The protein below binds the small molecule below.
Small molecule (SMILES): C[C@]1(c2cccc(-c3cccc(Cl)c3)c2)N=C(N)CCO1

Binding-site contacts:
Ligand atom N3 contacts residue ASP33 of chain 1.A at 2.6 Å (salt-bridge).
Ligand atom O7 contacts residue TYR72 of chain 1.A at 3.9 Å.
Ligand atom C15 contacts residue GLY231 of chain 1.A at 3.8 Å.
Ligand atom C1 contacts residue ASP33 of chain 1.A at 3.4 Å.
Ligand atom CL contacts residue SER11 of chain 1.A at 3.8 Å.
Ligand atom C16 contacts residue ILE111 of chain 1.A at 3.6 Å (hydrophobic).
Ligand atom C5 contacts residue THR232 of chain 1.A at 3.8 Å.
Ligand atom C11 contacts residue ILE119 of chain 1.A at 3.8 Å (hydrophobic).
Ligand atom CL contacts residue GLY14 of chain 1.A at 3.7 Å.
Ligand atom C1 contacts residue TYR72 of chain 1.A at 3.5 Å (hydrophobic).
Ligand atom N8 contacts residue GLY231 of chain 1.A at 3.3 Å (h-bond).
Ligand atom C20 contacts residue GLY231 of chain 1.A at 3.0 Å.
Ligand atom C2 contacts residue ASP33 of chain 1.A at 3.6 Å.
Ligand atom N8 contacts residue ASP33 of chain 1.A at 2.7 Å (salt-bridge).
Ligand atom C12 contacts residue TRP116 of chain 1.A at 3.9 Å (hydrophobic).
Ligand atom C5 contacts residue ASP229 of chain 1.A at 3.9 Å.
Ligand atom C17 contacts residue GLN13 of chain 1.A at 3.8 Å.
Ligand atom C17 contacts residue ILE111 of chain 1.A at 3.8 Å (hydrophobic).
Ligand atom N3 contacts residue GLY231 of chain 1.A at 3.7 Å.
Ligand atom N8 contacts residue ASP229 of chain 1.A at 2.8 Å (salt-bridge).
Ligand atom CL contacts residue SER230 of chain 1.A at 3.5 Å.
Ligand atom C10 contacts residue PHE109 of chain 1.A at 3.8 Å (hydrophobic).
Ligand atom C19 contacts residue GLY231 of chain 1.A at 3.6 Å.
Ligand atom C20 contacts residue LEU31 of chain 1.A at 3.9 Å (hydrophobic).
Ligand atom CL contacts residue THR232 of chain 1.A at 3.8 Å.
Ligand atom C18 contacts residue GLN13 of chain 1.A at 3.5 Å.
Ligand atom C1 contacts residue ILE119 of chain 1.A at 3.9 Å (hydrophobic).
Ligand atom C10 contacts residue ILE119 of chain 1.A at 3.6 Å (hydrophobic).
Ligand atom C5 contacts residue GLY231 of chain 1.A at 3.6 Å.
Ligand atom C18 contacts residue GLY14 of chain 1.A at 3.5 Å.
Ligand atom C4 contacts residue ASP229 of chain 1.A at 3.9 Å.
Ligand atom C11 contacts residue PHE109 of chain 1.A at 3.6 Å (hydrophobic).
Ligand atom C4 contacts residue GLY231 of chain 1.A at 3.3 Å.
Ligand atom C17 contacts residue GLY12 of chain 1.A at 3.7 Å.
Ligand atom C14 contacts residue GLY231 of chain 1.A at 3.4 Å.
Ligand atom N8 contacts residue GLY35 of chain 1.A at 3.7 Å.
Ligand atom CL contacts residue GLY231 of chain 1.A at 3.5 Å.
Ligand atom C18 contacts residue THR233 of chain 1.A at 3.7 Å.
Ligand atom C18 contacts residue GLY12 of chain 1.A at 3.6 Å.
Ligand atom C4 contacts residue ASP33 of chain 1.A at 3.4 Å.

Sequence of chain 1.A:
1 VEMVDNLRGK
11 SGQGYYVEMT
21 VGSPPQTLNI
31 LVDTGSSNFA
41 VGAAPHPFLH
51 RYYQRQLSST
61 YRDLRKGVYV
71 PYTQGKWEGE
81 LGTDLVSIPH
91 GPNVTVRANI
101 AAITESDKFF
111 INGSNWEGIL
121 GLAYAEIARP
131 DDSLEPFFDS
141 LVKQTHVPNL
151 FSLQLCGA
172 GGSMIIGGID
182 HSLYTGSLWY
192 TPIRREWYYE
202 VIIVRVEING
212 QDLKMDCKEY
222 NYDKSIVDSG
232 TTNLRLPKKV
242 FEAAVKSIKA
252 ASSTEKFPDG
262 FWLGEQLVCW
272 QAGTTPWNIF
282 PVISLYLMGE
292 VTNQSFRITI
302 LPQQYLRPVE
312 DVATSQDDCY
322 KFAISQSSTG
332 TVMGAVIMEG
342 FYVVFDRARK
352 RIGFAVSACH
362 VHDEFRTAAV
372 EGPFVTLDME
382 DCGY